Binding-site contacts:
Ligand atom C5 contacts residue GLN580 of chain 1.B at 4.4 Å.
Ligand atom O5 contacts residue ASN331 of chain 1.B at 2.5 Å (h-bond).
Ligand atom C1 contacts residue GLN580 of chain 1.B at 4.0 Å.
Ligand atom C7 contacts residue PRO579 of chain 1.B at 4.2 Å (hydrophobic).
Ligand atom C1 contacts residue ASN331 of chain 1.B at 1.6 Å.
Ligand atom N2 contacts residue PRO579 of chain 1.B at 4.0 Å.
Ligand atom C3 contacts residue ASN331 of chain 1.B at 3.9 Å.
Ligand atom O4 contacts residue GLN580 of chain 1.B at 4.4 Å.
Ligand atom C3 contacts residue GLN580 of chain 1.B at 4.1 Å.
Ligand atom C4 contacts residue ASN331 of chain 1.B at 4.4 Å.
Ligand atom N2 contacts residue ASN331 of chain 1.B at 2.9 Å (h-bond).
Ligand atom C2 contacts residue ASN331 of chain 1.B at 2.5 Å.
Ligand atom C2 contacts residue GLN580 of chain 1.B at 4.4 Å.
Ligand atom C5 contacts residue ASN331 of chain 1.B at 3.8 Å.
Ligand atom N2 contacts residue GLN580 of chain 1.B at 4.3 Å.
Ligand atom C8 contacts residue PRO579 of chain 1.B at 3.5 Å (hydrophobic).
Ligand atom C7 contacts residue ASN331 of chain 1.B at 4.0 Å.
Ligand atom C8 contacts residue PRO330 of chain 1.B at 4.2 Å (hydrophobic).

This small molecule binds to this protein.
Small molecule (SMILES): CC(=O)N[C@H]1[C@H](O[C@H]2[C@H](O)[C@@H](NC(C)=O)CO[C@@H]2CO)O[C@H](CO)[C@@H](O)[C@@H]1O

Sequence of chain 1.B:
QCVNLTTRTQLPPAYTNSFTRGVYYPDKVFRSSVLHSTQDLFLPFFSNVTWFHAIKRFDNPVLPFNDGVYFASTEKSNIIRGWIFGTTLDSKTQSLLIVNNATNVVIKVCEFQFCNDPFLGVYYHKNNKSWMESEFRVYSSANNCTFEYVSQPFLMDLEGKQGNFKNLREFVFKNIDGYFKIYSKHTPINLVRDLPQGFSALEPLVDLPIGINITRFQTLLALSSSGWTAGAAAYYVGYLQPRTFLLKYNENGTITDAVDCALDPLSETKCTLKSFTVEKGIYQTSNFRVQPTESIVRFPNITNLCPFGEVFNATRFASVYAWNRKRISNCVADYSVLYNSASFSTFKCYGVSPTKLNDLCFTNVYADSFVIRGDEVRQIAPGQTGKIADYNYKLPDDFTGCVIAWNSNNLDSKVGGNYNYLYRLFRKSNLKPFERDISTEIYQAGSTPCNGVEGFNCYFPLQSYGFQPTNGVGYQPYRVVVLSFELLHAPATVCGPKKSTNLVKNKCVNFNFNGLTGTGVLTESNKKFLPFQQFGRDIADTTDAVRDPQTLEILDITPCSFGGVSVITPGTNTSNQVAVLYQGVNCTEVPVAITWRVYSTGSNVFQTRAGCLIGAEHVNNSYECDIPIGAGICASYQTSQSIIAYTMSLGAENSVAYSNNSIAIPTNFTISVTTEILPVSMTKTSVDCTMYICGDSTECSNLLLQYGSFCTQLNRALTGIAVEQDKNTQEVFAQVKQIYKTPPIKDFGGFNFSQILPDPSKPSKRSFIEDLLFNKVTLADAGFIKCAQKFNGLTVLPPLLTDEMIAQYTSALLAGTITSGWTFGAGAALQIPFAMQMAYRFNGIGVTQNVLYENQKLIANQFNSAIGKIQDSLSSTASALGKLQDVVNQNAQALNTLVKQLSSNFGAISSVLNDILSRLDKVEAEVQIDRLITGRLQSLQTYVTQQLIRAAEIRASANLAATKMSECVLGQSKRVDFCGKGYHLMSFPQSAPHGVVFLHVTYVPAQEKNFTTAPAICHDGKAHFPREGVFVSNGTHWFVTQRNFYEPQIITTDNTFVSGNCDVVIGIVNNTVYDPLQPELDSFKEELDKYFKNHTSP